Binding-site contacts:
Ligand atom C4 contacts residue LEU140 of chain 1.A at 3.7 Å (hydrophobic).
Ligand atom O2G contacts residue LYS135 of chain 1.A at 3.1 Å.
Ligand atom O1B contacts residue THR17 of chain 1.A at 3.2 Å (h-bond).
Ligand atom C6 contacts residue ALA34 of chain 1.A at 3.3 Å (hydrophobic).
Ligand atom PA contacts residue LYS36 of chain 1.A at 3.5 Å.
Ligand atom O2A contacts residue ASP151 of chain 1.A at 2.5 Å (salt-bridge).
Ligand atom N6 contacts residue GLU83 of chain 1.A at 2.7 Å (salt-bridge).
Ligand atom N6 contacts residue ALA34 of chain 1.A at 3.2 Å.
Ligand atom C3' contacts residue GLN137 of chain 1.A at 3.4 Å.
Ligand atom O1A contacts residue LYS36 of chain 1.A at 2.5 Å (salt-bridge).
Ligand atom PA contacts residue ASP151 of chain 1.A at 3.5 Å.
Ligand atom O2' contacts residue ASP88 of chain 1.A at 2.7 Å (salt-bridge).
Ligand atom O2G contacts residue MG1 of chain 1.C at 2.6 Å.
Ligand atom O3G contacts residue ASP151 of chain 1.A at 2.9 Å (salt-bridge).
Ligand atom PG contacts residue ASP151 of chain 1.A at 2.5 Å.
Ligand atom O2G contacts residue ASP133 of chain 1.A at 3.5 Å (salt-bridge).
Ligand atom N1 contacts residue ALA34 of chain 1.A at 3.6 Å.
Ligand atom O2G contacts residue ASN138 of chain 1.A at 2.7 Å (h-bond).
Ligand atom O1B contacts residue TYR18 of chain 1.A at 3.6 Å.
Ligand atom O2G contacts residue ASP151 of chain 1.A at 2.4 Å (salt-bridge).
Ligand atom O3' contacts residue GLN137 of chain 1.A at 2.6 Å (h-bond).
Ligand atom PG contacts residue MG1 of chain 1.C at 3.1 Å.
Ligand atom O3' contacts residue ASP88 of chain 1.A at 3.5 Å (salt-bridge).
Ligand atom O2B contacts residue LYS36 of chain 1.A at 3.3 Å (salt-bridge).
Ligand atom S1G contacts residue THR17 of chain 1.A at 3.5 Å (h-bond).
Ligand atom O2B contacts residue ASP151 of chain 1.A at 2.3 Å (salt-bridge).
Ligand atom O3G contacts residue ASP133 of chain 1.A at 3.4 Å (salt-bridge).
Ligand atom O5' contacts residue VAL21 of chain 1.A at 3.6 Å.
Ligand atom O4' contacts residue VAL21 of chain 1.A at 3.4 Å.
Ligand atom S1G contacts residue GLY16 of chain 1.A at 3.7 Å.
Ligand atom O3B contacts residue ASP151 of chain 1.A at 2.4 Å (salt-bridge).
Ligand atom N1 contacts residue MET85 of chain 1.A at 3.0 Å (h-bond).
Ligand atom O3' contacts residue MG1 of chain 1.C at 3.0 Å.
Ligand atom O1B contacts residue GLY16 of chain 1.A at 2.9 Å.
Ligand atom O2A contacts residue ASN138 of chain 1.A at 3.1 Å (h-bond).
Ligand atom C2 contacts residue MET85 of chain 1.A at 2.9 Å (hydrophobic).
Ligand atom O3B contacts residue MG1 of chain 1.C at 2.6 Å.
Ligand atom O2A contacts residue MG1 of chain 1.C at 2.6 Å.
Ligand atom PB contacts residue ASP151 of chain 1.A at 3.2 Å.
Ligand atom O3A contacts residue LYS36 of chain 1.A at 3.3 Å (salt-bridge).

Sequence of chain 1.A:
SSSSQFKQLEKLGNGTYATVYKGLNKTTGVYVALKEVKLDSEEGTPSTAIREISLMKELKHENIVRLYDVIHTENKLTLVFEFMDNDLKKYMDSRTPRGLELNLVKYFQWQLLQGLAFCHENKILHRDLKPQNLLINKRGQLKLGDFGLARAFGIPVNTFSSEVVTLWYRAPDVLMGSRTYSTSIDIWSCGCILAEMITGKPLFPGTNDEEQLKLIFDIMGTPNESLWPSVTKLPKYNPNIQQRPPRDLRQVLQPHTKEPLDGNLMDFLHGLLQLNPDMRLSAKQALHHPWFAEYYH

A protein and the small-molecule ligand that binds it are described below.
Small molecule (SMILES): Nc1ncnc2c1ncn2[C@@H]1O[C@H](COP(=O)(O)OP(=O)(O)OP(O)(O)=S)[C@@H](O)[C@H]1O